Binding-site contacts:
Ligand atom CB contacts residue ARG129 of chain 1.G at 4.1 Å.
Ligand atom CB contacts residue GLY228 of chain 1.G at 4.3 Å.
Ligand atom C contacts residue GLY228 of chain 1.G at 4.1 Å.
Ligand atom OXT contacts residue GLY229 of chain 1.G at 3.2 Å (h-bond).
Ligand atom O contacts residue ARG129 of chain 1.G at 3.5 Å (salt-bridge).
Ligand atom OE1 contacts residue ALA224 of chain 1.G at 3.4 Å (h-bond).
Ligand atom CD contacts residue PHE230 of chain 1.G at 4.1 Å (hydrophobic).
Ligand atom OE2 contacts residue ASN231 of chain 1.G at 4.2 Å.
Ligand atom OE1 contacts residue LYS225 of chain 1.G at 3.6 Å (salt-bridge).
Ligand atom CD contacts residue ASN231 of chain 1.G at 4.5 Å.
Ligand atom CG contacts residue PHE230 of chain 1.G at 4.1 Å (hydrophobic).
Ligand atom CA contacts residue GLY229 of chain 1.G at 4.5 Å.
Ligand atom CB contacts residue GLY229 of chain 1.G at 4.2 Å.
Ligand atom CG contacts residue VAL227 of chain 1.G at 4.0 Å (hydrophobic).
Ligand atom OE1 contacts residue PHE230 of chain 1.G at 3.5 Å.
Ligand atom C contacts residue ARG129 of chain 1.G at 4.2 Å.
Ligand atom CD contacts residue VAL227 of chain 1.G at 4.2 Å (hydrophobic).
Ligand atom CG contacts residue GLY229 of chain 1.G at 4.2 Å.
Ligand atom O contacts residue GLY228 of chain 1.G at 4.2 Å.
Ligand atom CD contacts residue LYS225 of chain 1.G at 4.3 Å.
Ligand atom OE1 contacts residue VAL227 of chain 1.G at 3.5 Å (h-bond).
Ligand atom CB contacts residue VAL227 of chain 1.G at 4.1 Å (hydrophobic).
Ligand atom OXT contacts residue GLY228 of chain 1.G at 4.0 Å.
Ligand atom C contacts residue GLY229 of chain 1.G at 3.9 Å.

The protein below binds the small molecule below.
Small molecule (SMILES): N[C@@H](CCC(=O)O)C(=O)O

Sequence of chain 1.G:
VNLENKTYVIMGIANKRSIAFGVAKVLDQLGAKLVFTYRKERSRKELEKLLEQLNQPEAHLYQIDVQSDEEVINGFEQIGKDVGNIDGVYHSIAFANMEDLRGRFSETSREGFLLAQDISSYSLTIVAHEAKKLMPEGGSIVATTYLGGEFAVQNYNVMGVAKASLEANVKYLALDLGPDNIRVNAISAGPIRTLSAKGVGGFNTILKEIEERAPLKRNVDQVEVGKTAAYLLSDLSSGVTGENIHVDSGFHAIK